The protein below binds the small molecule below.
Small molecule (SMILES): CC(=O)N[C@H]1[C@H](O[C@H]2[C@H](O)[C@@H](NC(C)=O)CO[C@@H]2CO)O[C@H](CO)[C@@H](O)[C@@H]1O

Binding-site contacts:
Ligand atom C5 contacts residue GLU289 of chain 1.A at 3.4 Å.
Ligand atom O3 contacts residue GLU289 of chain 1.A at 4.3 Å.
Ligand atom O5 contacts residue GLU289 of chain 1.A at 4.2 Å.
Ligand atom O7 contacts residue GLY299 of chain 1.A at 4.5 Å.
Ligand atom N2 contacts residue ASN301 of chain 1.A at 2.8 Å (h-bond).
Ligand atom O7 contacts residue GLU289 of chain 1.A at 4.3 Å.
Ligand atom C2 contacts residue ASN301 of chain 1.A at 2.3 Å.
Ligand atom C4 contacts residue GLU289 of chain 1.A at 3.6 Å.
Ligand atom O6 contacts residue LYS45 of chain 1.A at 3.4 Å.
Ligand atom C6 contacts residue GLU289 of chain 1.A at 4.5 Å.
Ligand atom C8 contacts residue ASN301 of chain 1.A at 4.4 Å.
Ligand atom C7 contacts residue ASN301 of chain 1.A at 3.7 Å.
Ligand atom C1 contacts residue GLU289 of chain 1.A at 4.3 Å.
Ligand atom C4 contacts residue ASN301 of chain 1.A at 4.1 Å.
Ligand atom O5 contacts residue ASN301 of chain 1.A at 2.3 Å (h-bond).
Ligand atom C3 contacts residue ASN301 of chain 1.A at 3.7 Å.
Ligand atom O7 contacts residue ASN301 of chain 1.A at 4.0 Å.
Ligand atom C3 contacts residue GLU289 of chain 1.A at 3.5 Å.
Ligand atom C5 contacts residue ASN301 of chain 1.A at 3.6 Å.
Ligand atom O4 contacts residue GLU289 of chain 1.A at 3.3 Å (salt-bridge).
Ligand atom C1 contacts residue ASN301 of chain 1.A at 1.4 Å.
Ligand atom O7 contacts residue ALA290 of chain 1.A at 4.1 Å.

Sequence of chain 1.A:
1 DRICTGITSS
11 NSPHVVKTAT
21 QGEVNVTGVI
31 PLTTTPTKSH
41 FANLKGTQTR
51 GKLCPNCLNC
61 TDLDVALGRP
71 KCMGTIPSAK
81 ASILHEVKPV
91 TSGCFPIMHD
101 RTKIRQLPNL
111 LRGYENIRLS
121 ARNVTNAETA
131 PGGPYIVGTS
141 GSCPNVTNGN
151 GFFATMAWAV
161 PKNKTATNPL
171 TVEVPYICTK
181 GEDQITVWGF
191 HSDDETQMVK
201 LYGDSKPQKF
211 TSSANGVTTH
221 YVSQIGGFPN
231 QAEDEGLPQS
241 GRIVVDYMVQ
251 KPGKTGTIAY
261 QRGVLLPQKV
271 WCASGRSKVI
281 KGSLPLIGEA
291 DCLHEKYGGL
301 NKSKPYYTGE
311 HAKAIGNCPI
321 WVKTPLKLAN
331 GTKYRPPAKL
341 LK